The small molecule below binds the protein below.
Small molecule (SMILES): CC[C@H](N)C(=O)N[C@@H]1C(=O)N2[C@@H](CC[C@@H]1CN)CC[C@H]2C(=O)NC(c1ccccc1)c1ccccc1

Sequence of chain 1.H:
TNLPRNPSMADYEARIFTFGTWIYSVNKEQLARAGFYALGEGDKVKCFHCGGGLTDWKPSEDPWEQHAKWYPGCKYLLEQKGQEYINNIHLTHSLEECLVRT

Binding-site contacts:
Ligand atom CAI contacts residue VAL72 of chain 1.H at 3.7 Å (hydrophobic).
Ligand atom CA contacts residue ASP83 of chain 1.H at 3.3 Å.
Ligand atom NAW contacts residue GLY80 of chain 1.H at 3.4 Å (h-bond).
Ligand atom CAI contacts residue LYS71 of chain 1.H at 3.5 Å.
Ligand atom CAA contacts residue LEU81 of chain 1.H at 3.6 Å (hydrophobic).
Ligand atom NAX contacts residue THR82 of chain 1.H at 2.8 Å (h-bond).
Ligand atom N contacts residue ASP83 of chain 1.H at 3.3 Å (salt-bridge).
Ligand atom CAV contacts residue GLY80 of chain 1.H at 4.0 Å.
Ligand atom CAG contacts residue LEU66 of chain 1.H at 3.4 Å (hydrophobic).
Ligand atom CBA contacts residue THR82 of chain 1.H at 3.9 Å.
Ligand atom CAA contacts residue GLU88 of chain 1.H at 4.1 Å.
Ligand atom CBF contacts residue TRP97 of chain 1.H at 4.0 Å (hydrophobic).
Ligand atom CAM contacts residue GLY80 of chain 1.H at 3.5 Å.
Ligand atom NAB contacts residue ASP83 of chain 1.H at 3.3 Å (salt-bridge).
Ligand atom CAJ contacts residue LEU66 of chain 1.H at 3.9 Å (hydrophobic).
Ligand atom CBH contacts residue THR82 of chain 1.H at 3.7 Å.
Ligand atom CAZ contacts residue GLY80 of chain 1.H at 4.0 Å.
Ligand atom CAR contacts residue ASP83 of chain 1.H at 3.6 Å.
Ligand atom CA contacts residue GLU88 of chain 1.H at 3.4 Å.
Ligand atom OAF contacts residue LEU81 of chain 1.H at 3.3 Å.
Ligand atom CAM contacts residue THR82 of chain 1.H at 4.0 Å.
Ligand atom CAA contacts residue TRP84 of chain 1.H at 3.5 Å (hydrophobic).
Ligand atom CA contacts residue THR82 of chain 1.H at 3.5 Å.
Ligand atom CAJ contacts residue LYS71 of chain 1.H at 3.9 Å.
Ligand atom CAG contacts residue LYS71 of chain 1.H at 3.5 Å.
Ligand atom CAV contacts residue TYR98 of chain 1.H at 3.8 Å (hydrophobic).
Ligand atom CAI contacts residue GLY80 of chain 1.H at 3.9 Å.
Ligand atom OAF contacts residue THR82 of chain 1.H at 2.9 Å (h-bond).
Ligand atom OAE contacts residue THR82 of chain 1.H at 3.9 Å.
Ligand atom CAI contacts residue LEU81 of chain 1.H at 3.6 Å (hydrophobic).
Ligand atom C contacts residue THR82 of chain 1.H at 3.6 Å.
Ligand atom CAG contacts residue VAL72 of chain 1.H at 4.1 Å (hydrophobic).
Ligand atom CB contacts residue GLN93 of chain 1.H at 3.4 Å.
Ligand atom CAR contacts residue THR82 of chain 1.H at 3.7 Å.
Ligand atom O contacts residue TRP97 of chain 1.H at 3.7 Å.
Ligand atom N contacts residue GLU88 of chain 1.H at 2.6 Å (salt-bridge).
Ligand atom CBI contacts residue GLY80 of chain 1.H at 3.5 Å.
Ligand atom CAA contacts residue THR82 of chain 1.H at 3.8 Å.
Ligand atom CB contacts residue GLU88 of chain 1.H at 3.3 Å.
Ligand atom CAM contacts residue LEU81 of chain 1.H at 3.5 Å (hydrophobic).